Sequence of chain 1.A:
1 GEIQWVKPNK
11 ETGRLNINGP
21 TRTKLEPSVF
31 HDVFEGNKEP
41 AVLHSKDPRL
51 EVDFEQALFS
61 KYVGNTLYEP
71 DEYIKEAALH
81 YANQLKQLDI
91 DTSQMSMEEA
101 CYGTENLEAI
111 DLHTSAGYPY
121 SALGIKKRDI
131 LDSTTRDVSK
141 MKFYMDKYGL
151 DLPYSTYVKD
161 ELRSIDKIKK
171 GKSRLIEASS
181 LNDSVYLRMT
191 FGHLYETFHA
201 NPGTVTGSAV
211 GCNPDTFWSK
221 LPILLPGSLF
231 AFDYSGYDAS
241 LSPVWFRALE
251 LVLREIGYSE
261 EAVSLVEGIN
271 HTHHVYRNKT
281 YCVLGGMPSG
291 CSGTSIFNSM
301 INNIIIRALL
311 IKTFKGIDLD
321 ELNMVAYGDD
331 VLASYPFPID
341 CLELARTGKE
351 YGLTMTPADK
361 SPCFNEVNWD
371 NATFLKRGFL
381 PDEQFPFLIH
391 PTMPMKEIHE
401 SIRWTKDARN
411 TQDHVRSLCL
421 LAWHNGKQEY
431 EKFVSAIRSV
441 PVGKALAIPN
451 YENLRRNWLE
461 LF

Binding-site contacts:
Ligand atom OP1 contacts residue SER121 of chain 1.A at 2.4 Å (h-bond).
Ligand atom OP1 contacts residue HIS199 of chain 1.A at 3.1 Å.
Ligand atom O2 contacts residue A14 of chain 1.C at 3.0 Å.
Ligand atom N4 contacts residue G15 of chain 1.C at 3.1 Å (h-bond).
Ligand atom O6 contacts residue C17 of chain 1.C at 3.1 Å (h-bond).
Ligand atom N3 contacts residue G13 of chain 1.C at 3.0 Å (h-bond).
Ligand atom O2 contacts residue G15 of chain 1.C at 2.8 Å (h-bond).
Ligand atom N3 contacts residue A16 of chain 1.C at 3.2 Å (h-bond).
Ligand atom N1 contacts residue C18 of chain 1.C at 2.9 Å (h-bond).
Ligand atom OP1 contacts residue SER115 of chain 1.A at 2.8 Å (h-bond).
Ligand atom N2 contacts residue C18 of chain 1.C at 2.6 Å (h-bond).
Ligand atom OP1 contacts residue SER115 of chain 1.A at 2.6 Å (h-bond).
Ligand atom O4' contacts residue GLY290 of chain 1.A at 3.0 Å (h-bond).
Ligand atom N4 contacts residue G13 of chain 1.C at 3.0 Å (h-bond).
Ligand atom OP1 contacts residue THR114 of chain 1.A at 3.1 Å (h-bond).
Ligand atom C2 contacts residue G15 of chain 1.C at 3.0 Å.
Ligand atom O4 contacts residue A16 of chain 1.C at 3.2 Å (h-bond).
Ligand atom O2' contacts residue GLY211 of chain 1.A at 3.0 Å (h-bond).
Ligand atom O6 contacts residue C18 of chain 1.C at 3.0 Å (h-bond).
Ligand atom O2' contacts residue ASN213 of chain 1.A at 3.2 Å (h-bond).
Ligand atom O5' contacts residue THR114 of chain 1.A at 3.1 Å (h-bond).
Ligand atom OP1 contacts residue ARG188 of chain 1.A at 2.6 Å (salt-bridge).
Ligand atom O2' contacts residue GOL1 of chain 1.G at 2.6 Å (h-bond).
Ligand atom C2 contacts residue U19 of chain 1.C at 3.2 Å.
Ligand atom O2 contacts residue G13 of chain 1.C at 3.0 Å (h-bond).
Ligand atom N3 contacts residue A12 of chain 1.C at 3.1 Å (h-bond).
Ligand atom N3 contacts residue A14 of chain 1.C at 3.1 Å (h-bond).
Ligand atom N2 contacts residue SER295 of chain 1.A at 3.2 Å (h-bond).
Ligand atom O2' contacts residue GLY290 of chain 1.A at 2.5 Å (h-bond).
Ligand atom OP2 contacts residue THR114 of chain 1.A at 3.0 Å.
Ligand atom OP1 contacts residue LYS127 of chain 1.A at 2.6 Å (salt-bridge).
Ligand atom O4 contacts residue A14 of chain 1.C at 3.0 Å (h-bond).
Ligand atom O2' contacts residue CYS291 of chain 1.A at 2.6 Å (h-bond).
Ligand atom N1 contacts residue U19 of chain 1.C at 2.5 Å (h-bond).
Ligand atom N6 contacts residue U19 of chain 1.C at 2.7 Å (h-bond).
Ligand atom O4 contacts residue A12 of chain 1.C at 2.7 Å (h-bond).
Ligand atom C2 contacts residue C18 of chain 1.C at 3.2 Å.
Ligand atom N3 contacts residue A14 of chain 1.C at 3.1 Å (h-bond).
Ligand atom C2 contacts residue U19 of chain 1.C at 3.2 Å.
Ligand atom O2 contacts residue GOL1 of chain 1.G at 2.2 Å (h-bond).

The protein below binds the small molecule below.
Small molecule (SMILES): Nc1ccn([C@@H]2O[C@H](COP(=O)=O)[C@@H](O[P](=O)(O)OC[C@H]3O[C@@H](n4cnc5c(N)ncnc54)[C@H](O)[C@@H]3O[P](=O)(O)OC[C@H]3O[C@@H](n4cnc5c(=O)nc(N)[nH]c54)[C@H](O)[C@@H]3O[P](=O)(O)OC[C@H]3O[C@@H](n4cnc5c(=O)nc(N)[nH]c54)[C@H](O)[C@@H]3O[P](=O)(O)OC[C@H]3O[C@@H](n4ccc(=O)[nH]c4=O)[C@H](O)[C@@H]3O[P](=O)(O)OC[C@H]3O[C@@H](n4ccc(N)nc4=O)[C@H](O)[C@@H]3O[P](=O)(O)OC[C@H]3O[C@@H](n4ccc(=O)[nH]c4=O)[C@H](O)[C@@H]3O[P](=O)(O)OC[C@H]3O[C@@H](n4ccc(N)nc4=O)[C@H](O)[C@@H]3O[P](=O)(O)OC[C@H]3O[C@@H](n4ccc(=O)[nH]c4=O)[C@H](O)[C@@H]3O)[C@H]2O)c(=O)n1